Binding-site contacts:
Ligand atom O7 contacts residue ASN1134 of chain 1.B at 3.5 Å (h-bond).
Ligand atom C1 contacts residue ASN1134 of chain 1.B at 1.4 Å.
Ligand atom C5 contacts residue ASN1134 of chain 1.B at 3.7 Å.
Ligand atom N2 contacts residue ASN1134 of chain 1.B at 2.9 Å (h-bond).
Ligand atom C4 contacts residue ASN1134 of chain 1.B at 4.2 Å.
Ligand atom C2 contacts residue ASN1134 of chain 1.B at 2.5 Å.
Ligand atom O5 contacts residue ASN1134 of chain 1.B at 2.4 Å (h-bond).
Ligand atom C7 contacts residue ASN1134 of chain 1.B at 3.4 Å.
Ligand atom C3 contacts residue ASN1134 of chain 1.B at 3.8 Å.

The protein below binds the small molecule below.
Small molecule (SMILES): CC(=O)N[C@@H]1[C@@H](O)[C@H](O)[C@@H](CO)O[C@H]1O

Sequence of chain 1.B:
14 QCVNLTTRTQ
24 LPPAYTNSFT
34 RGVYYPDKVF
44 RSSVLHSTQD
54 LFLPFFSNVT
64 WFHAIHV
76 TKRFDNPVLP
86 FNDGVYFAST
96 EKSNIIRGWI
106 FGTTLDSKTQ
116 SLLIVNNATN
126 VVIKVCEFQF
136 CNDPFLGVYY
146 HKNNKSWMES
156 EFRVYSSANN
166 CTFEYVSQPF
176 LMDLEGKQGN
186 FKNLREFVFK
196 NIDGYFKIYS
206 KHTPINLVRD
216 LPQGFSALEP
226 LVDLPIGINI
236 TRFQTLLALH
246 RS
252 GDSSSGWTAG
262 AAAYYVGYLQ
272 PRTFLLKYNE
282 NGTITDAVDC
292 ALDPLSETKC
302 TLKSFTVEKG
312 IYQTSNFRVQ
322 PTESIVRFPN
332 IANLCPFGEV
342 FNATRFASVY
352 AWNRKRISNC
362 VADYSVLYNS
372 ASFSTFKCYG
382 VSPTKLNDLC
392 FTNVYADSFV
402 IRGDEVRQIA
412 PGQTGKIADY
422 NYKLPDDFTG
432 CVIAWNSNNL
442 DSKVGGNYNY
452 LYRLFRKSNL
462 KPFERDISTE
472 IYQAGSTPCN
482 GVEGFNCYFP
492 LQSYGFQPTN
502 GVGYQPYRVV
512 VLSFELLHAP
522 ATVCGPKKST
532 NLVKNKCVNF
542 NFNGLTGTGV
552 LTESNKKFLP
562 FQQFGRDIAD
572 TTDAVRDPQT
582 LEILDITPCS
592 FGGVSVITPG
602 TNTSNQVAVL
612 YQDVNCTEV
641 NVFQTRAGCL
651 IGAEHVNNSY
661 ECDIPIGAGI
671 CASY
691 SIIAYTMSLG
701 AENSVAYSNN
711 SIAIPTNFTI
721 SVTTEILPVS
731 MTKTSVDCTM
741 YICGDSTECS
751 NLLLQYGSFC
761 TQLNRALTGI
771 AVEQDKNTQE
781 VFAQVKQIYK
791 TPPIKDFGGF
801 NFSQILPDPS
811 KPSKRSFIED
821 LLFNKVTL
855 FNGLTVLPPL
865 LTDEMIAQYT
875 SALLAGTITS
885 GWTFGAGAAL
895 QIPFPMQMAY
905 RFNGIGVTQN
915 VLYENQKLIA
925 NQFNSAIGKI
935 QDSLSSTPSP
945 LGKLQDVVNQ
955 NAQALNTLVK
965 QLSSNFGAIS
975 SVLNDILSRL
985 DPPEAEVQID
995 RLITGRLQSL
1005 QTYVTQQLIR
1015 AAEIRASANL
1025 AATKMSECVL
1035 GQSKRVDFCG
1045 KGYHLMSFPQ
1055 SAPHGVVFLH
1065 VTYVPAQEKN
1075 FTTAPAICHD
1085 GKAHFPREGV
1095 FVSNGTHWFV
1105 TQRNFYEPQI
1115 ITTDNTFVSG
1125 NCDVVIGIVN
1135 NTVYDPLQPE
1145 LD